A protein and the small-molecule ligand that binds it are described below.
Small molecule (SMILES): CCCCCCCC(=O)OC[C@H](COP(=O)(O)O[C@@H]1[C@H](O)[C@H](O)[C@@H](OP(=O)(O)O)[C@H](OP(=O)(O)O)[C@H]1O)OC(=O)CCCCCCC

Binding-site contacts:
Ligand atom C7A contacts residue PHE19 of chain 1.B at 3.7 Å (hydrophobic).
Ligand atom C6 contacts residue LYS10 of chain 1.A at 3.8 Å.
Ligand atom O3 contacts residue GLY12 of chain 1.A at 3.2 Å.
Ligand atom C6A contacts residue PHE19 of chain 1.B at 3.7 Å (hydrophobic).
Ligand atom O1A contacts residue VAL6 of chain 1.A at 4.0 Å.
Ligand atom O2C contacts residue PHE19 of chain 1.B at 4.0 Å.
Ligand atom O1 contacts residue LYS10 of chain 1.A at 3.6 Å.
Ligand atom C5A contacts residue PRO5 of chain 1.A at 3.8 Å (hydrophobic).
Ligand atom C5A contacts residue LEU9 of chain 1.A at 3.8 Å (hydrophobic).
Ligand atom C1 contacts residue ARG22 of chain 1.B at 4.0 Å.
Ligand atom O2 contacts residue LYS10 of chain 1.A at 3.3 Å.
Ligand atom C7A contacts residue PRO17 of chain 1.B at 3.9 Å (hydrophobic).
Ligand atom C3B contacts residue PHE19 of chain 1.B at 3.8 Å (hydrophobic).
Ligand atom P1 contacts residue LYS10 of chain 1.A at 4.0 Å.
Ligand atom C1C contacts residue LYS10 of chain 1.A at 3.6 Å.
Ligand atom O2 contacts residue GLY12 of chain 1.A at 2.9 Å (h-bond).
Ligand atom O13 contacts residue LEU9 of chain 1.A at 3.8 Å.
Ligand atom C3A contacts residue PHE19 of chain 1.B at 3.7 Å (hydrophobic).
Ligand atom O1 contacts residue LEU9 of chain 1.A at 3.3 Å (h-bond).
Ligand atom O1A contacts residue LYS10 of chain 1.A at 3.6 Å.
Ligand atom O12 contacts residue LYS10 of chain 1.A at 2.9 Å (salt-bridge).
Ligand atom P1 contacts residue ARG22 of chain 1.B at 3.9 Å.
Ligand atom C2 contacts residue ARG22 of chain 1.B at 3.6 Å.
Ligand atom O41 contacts residue GLY12 of chain 1.A at 4.0 Å.
Ligand atom C3C contacts residue PHE19 of chain 1.B at 4.0 Å (hydrophobic).
Ligand atom O2C contacts residue LEU9 of chain 1.A at 3.4 Å.
Ligand atom O6 contacts residue LYS10 of chain 1.A at 3.0 Å (salt-bridge).
Ligand atom C8A contacts residue PRO5 of chain 1.A at 4.0 Å (hydrophobic).
Ligand atom C1A contacts residue LEU9 of chain 1.A at 4.0 Å (hydrophobic).
Ligand atom C1C contacts residue LEU9 of chain 1.A at 3.9 Å (hydrophobic).
Ligand atom O2 contacts residue LEU9 of chain 1.A at 2.6 Å (h-bond).
Ligand atom C2A contacts residue VAL6 of chain 1.A at 4.1 Å (hydrophobic).
Ligand atom O1B contacts residue PHE19 of chain 1.B at 3.9 Å.
Ligand atom C2B contacts residue PHE19 of chain 1.B at 3.5 Å (hydrophobic).
Ligand atom O11 contacts residue ARG22 of chain 1.B at 3.0 Å (salt-bridge).
Ligand atom C1 contacts residue LEU9 of chain 1.A at 4.0 Å (hydrophobic).
Ligand atom O2 contacts residue SER11 of chain 1.A at 3.7 Å.
Ligand atom C3A contacts residue LEU9 of chain 1.A at 3.6 Å (hydrophobic).
Ligand atom C1B contacts residue PHE19 of chain 1.B at 3.8 Å (hydrophobic).
Ligand atom C2 contacts residue LEU9 of chain 1.A at 3.6 Å (hydrophobic).

Sequence of chain 1.B:
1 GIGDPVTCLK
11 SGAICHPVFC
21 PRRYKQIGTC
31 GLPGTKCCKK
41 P

Sequence of chain 1.A:
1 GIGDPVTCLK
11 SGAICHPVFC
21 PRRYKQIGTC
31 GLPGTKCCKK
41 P